A protein and the small-molecule ligand that binds it are described below.
Small molecule (SMILES): CC(=O)N[C@@H]1[C@@H](O)[C@H](O)[C@@H](CO)O[C@H]1O

Binding-site contacts:
Ligand atom C4 contacts residue ASN134 of chain 1.K at 4.2 Å.
Ligand atom C5 contacts residue ASN134 of chain 1.K at 3.6 Å.
Ligand atom C8 contacts residue PHE133 of chain 1.K at 3.8 Å (hydrophobic).
Ligand atom O7 contacts residue PHE133 of chain 1.K at 3.9 Å.
Ligand atom C8 contacts residue ASN134 of chain 1.K at 4.2 Å.
Ligand atom N2 contacts residue ASN134 of chain 1.K at 2.8 Å (h-bond).
Ligand atom C7 contacts residue PHE133 of chain 1.K at 4.3 Å (hydrophobic).
Ligand atom O5 contacts residue ASN134 of chain 1.K at 2.4 Å (h-bond).
Ligand atom C7 contacts residue ASN134 of chain 1.K at 3.1 Å.
Ligand atom C1 contacts residue ASN134 of chain 1.K at 1.4 Å.
Ligand atom C3 contacts residue ASN134 of chain 1.K at 3.7 Å.
Ligand atom C2 contacts residue ASN134 of chain 1.K at 2.4 Å.
Ligand atom O7 contacts residue ASN134 of chain 1.K at 3.0 Å (h-bond).

Sequence of chain 1.K:
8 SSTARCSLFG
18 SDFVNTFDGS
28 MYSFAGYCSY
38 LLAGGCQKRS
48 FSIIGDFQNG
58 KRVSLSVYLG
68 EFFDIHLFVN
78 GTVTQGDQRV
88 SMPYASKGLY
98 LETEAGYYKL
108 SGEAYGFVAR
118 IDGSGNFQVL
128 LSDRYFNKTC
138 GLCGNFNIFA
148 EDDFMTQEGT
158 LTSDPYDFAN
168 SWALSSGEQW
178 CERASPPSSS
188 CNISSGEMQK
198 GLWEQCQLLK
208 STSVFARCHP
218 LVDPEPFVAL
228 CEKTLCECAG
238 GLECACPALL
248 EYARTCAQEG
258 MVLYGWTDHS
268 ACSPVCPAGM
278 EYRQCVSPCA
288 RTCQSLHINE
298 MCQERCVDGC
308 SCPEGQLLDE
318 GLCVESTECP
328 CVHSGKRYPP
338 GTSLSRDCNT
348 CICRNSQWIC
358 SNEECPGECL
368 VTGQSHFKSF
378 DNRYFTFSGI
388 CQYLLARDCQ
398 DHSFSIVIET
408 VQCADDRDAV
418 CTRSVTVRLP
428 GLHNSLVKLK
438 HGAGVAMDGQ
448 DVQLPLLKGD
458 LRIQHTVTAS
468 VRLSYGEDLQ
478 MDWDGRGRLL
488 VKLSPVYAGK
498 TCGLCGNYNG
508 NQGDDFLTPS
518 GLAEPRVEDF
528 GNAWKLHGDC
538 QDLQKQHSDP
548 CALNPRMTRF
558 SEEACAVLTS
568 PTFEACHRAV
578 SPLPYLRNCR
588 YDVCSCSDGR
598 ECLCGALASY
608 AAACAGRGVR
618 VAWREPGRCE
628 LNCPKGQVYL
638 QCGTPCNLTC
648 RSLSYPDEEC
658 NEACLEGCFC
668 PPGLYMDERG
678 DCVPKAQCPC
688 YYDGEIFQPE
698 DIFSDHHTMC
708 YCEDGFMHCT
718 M